Binding-site contacts:
Ligand atom O1B contacts residue ILE95 of chain 2.A at 3.0 Å.
Ligand atom C6B contacts residue ILE184 of chain 2.A at 3.7 Å (hydrophobic).
Ligand atom C2B contacts residue ILE119 of chain 2.A at 3.5 Å (hydrophobic).
Ligand atom O1A contacts residue ALA145 of chain 2.A at 3.8 Å.
Ligand atom C2A contacts residue LEU220 of chain 2.A at 3.8 Å (hydrophobic).
Ligand atom CM4 contacts residue ILE182 of chain 2.A at 3.6 Å (hydrophobic).
Ligand atom O1A contacts residue ILE182 of chain 2.A at 3.9 Å.
Ligand atom CM2 contacts residue TRP93 of chain 2.A at 3.9 Å (hydrophobic).
Ligand atom F2 contacts residue ALA145 of chain 2.A at 3.0 Å.
Ligand atom F1 contacts residue SER170 of chain 2.A at 3.7 Å.
Ligand atom CM6 contacts residue ILE184 of chain 2.A at 3.5 Å (hydrophobic).
Ligand atom F3 contacts residue ILE182 of chain 2.A at 3.2 Å.
Ligand atom F1 contacts residue VAL171 of chain 2.A at 3.0 Å.
Ligand atom F2 contacts residue ALA169 of chain 2.A at 2.2 Å.
Ligand atom CM3 contacts residue THR97 of chain 2.A at 3.9 Å.
Ligand atom N1A contacts residue LEU220 of chain 2.A at 3.0 Å.
Ligand atom F2 contacts residue MET146 of chain 2.A at 3.7 Å.
Ligand atom O1A contacts residue LEU220 of chain 2.A at 3.4 Å.
Ligand atom N3A contacts residue ILE184 of chain 2.A at 3.9 Å.
Ligand atom C3A contacts residue ILE182 of chain 2.A at 3.2 Å (hydrophobic).
Ligand atom F2 contacts residue PHE147 of chain 2.A at 3.2 Å.
Ligand atom CM4 contacts residue ALA145 of chain 2.A at 3.5 Å (hydrophobic).
Ligand atom CM2 contacts residue ILE119 of chain 2.A at 3.5 Å (hydrophobic).
Ligand atom O1 contacts residue ILE217 of chain 2.A at 3.3 Å.
Ligand atom C1B contacts residue ILE95 of chain 2.A at 3.5 Å (hydrophobic).
Ligand atom N3A contacts residue ILE182 of chain 2.A at 3.0 Å.
Ligand atom C5B contacts residue ILE184 of chain 2.A at 3.4 Å (hydrophobic).
Ligand atom CM6 contacts residue MET187 of chain 2.A at 3.8 Å (hydrophobic).
Ligand atom CM6 contacts residue ILE217 of chain 2.A at 3.4 Å (hydrophobic).
Ligand atom O1 contacts residue TYR193 of chain 2.A at 3.9 Å.
Ligand atom CM4 contacts residue ALA169 of chain 2.A at 3.5 Å (hydrophobic).
Ligand atom F3 contacts residue ALA169 of chain 2.A at 3.7 Å.
Ligand atom C3B contacts residue ILE119 of chain 2.A at 3.5 Å (hydrophobic).
Ligand atom C2A contacts residue ILE182 of chain 2.A at 3.6 Å (hydrophobic).
Ligand atom F3 contacts residue ALA24 of chain 2.B at 3.9 Å.
Ligand atom F2 contacts residue SER170 of chain 2.A at 3.5 Å.
Ligand atom N3A contacts residue PHE147 of chain 2.A at 3.6 Å.
Ligand atom F1 contacts residue ALA145 of chain 2.A at 3.0 Å.
Ligand atom C4 contacts residue PHE115 of chain 2.A at 3.3 Å (hydrophobic).
Ligand atom C6B contacts residue ILE95 of chain 2.A at 3.6 Å (hydrophobic).

Sequence of chain 2.B:
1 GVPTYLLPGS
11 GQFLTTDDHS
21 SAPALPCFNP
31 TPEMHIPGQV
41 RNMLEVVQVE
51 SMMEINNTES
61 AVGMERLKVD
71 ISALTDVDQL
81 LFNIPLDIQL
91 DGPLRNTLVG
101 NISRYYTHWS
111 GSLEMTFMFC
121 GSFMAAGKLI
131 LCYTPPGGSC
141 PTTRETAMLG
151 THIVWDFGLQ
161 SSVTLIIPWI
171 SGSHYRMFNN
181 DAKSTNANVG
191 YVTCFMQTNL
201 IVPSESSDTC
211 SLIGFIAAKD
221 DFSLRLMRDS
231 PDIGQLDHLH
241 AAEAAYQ

The small molecule below binds the protein below.
Small molecule (SMILES): Cc1cc(CCCOc2c(C)cc(-c3noc(C(F)(F)F)n3)cc2C)on1

Sequence of chain 2.A:
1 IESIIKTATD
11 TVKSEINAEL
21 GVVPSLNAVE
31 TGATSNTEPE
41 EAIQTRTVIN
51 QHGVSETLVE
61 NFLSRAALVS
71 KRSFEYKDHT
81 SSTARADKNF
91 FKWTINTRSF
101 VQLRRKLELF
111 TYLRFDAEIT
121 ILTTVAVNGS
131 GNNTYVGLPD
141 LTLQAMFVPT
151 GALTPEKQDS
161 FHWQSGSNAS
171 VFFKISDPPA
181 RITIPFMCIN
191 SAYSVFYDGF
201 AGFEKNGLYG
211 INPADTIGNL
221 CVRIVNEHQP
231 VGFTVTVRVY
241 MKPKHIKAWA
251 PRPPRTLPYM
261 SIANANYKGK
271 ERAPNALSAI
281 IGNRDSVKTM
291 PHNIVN